The small molecule below binds the protein below.
Small molecule (SMILES): CC(=O)N[C@@H]1[C@@H](O)[C@H](O)[C@@H](CO)O[C@H]1O

Binding-site contacts:
Ligand atom C5 contacts residue ASN86 of chain 1.A at 3.4 Å.
Ligand atom C1 contacts residue ASN86 of chain 1.A at 1.4 Å.
Ligand atom N2 contacts residue ASN86 of chain 1.A at 3.2 Å (h-bond).
Ligand atom C7 contacts residue ASN86 of chain 1.A at 3.4 Å.
Ligand atom C8 contacts residue ASN86 of chain 1.A at 4.3 Å.
Ligand atom C6 contacts residue ASN86 of chain 1.A at 4.4 Å.
Ligand atom O5 contacts residue ASN86 of chain 1.A at 2.0 Å (h-bond).
Ligand atom C3 contacts residue ASN86 of chain 1.A at 3.8 Å.
Ligand atom C4 contacts residue ASN86 of chain 1.A at 4.0 Å.
Ligand atom C2 contacts residue ASN86 of chain 1.A at 2.5 Å.
Ligand atom O7 contacts residue ASN86 of chain 1.A at 3.6 Å.

Sequence of chain 1.A:
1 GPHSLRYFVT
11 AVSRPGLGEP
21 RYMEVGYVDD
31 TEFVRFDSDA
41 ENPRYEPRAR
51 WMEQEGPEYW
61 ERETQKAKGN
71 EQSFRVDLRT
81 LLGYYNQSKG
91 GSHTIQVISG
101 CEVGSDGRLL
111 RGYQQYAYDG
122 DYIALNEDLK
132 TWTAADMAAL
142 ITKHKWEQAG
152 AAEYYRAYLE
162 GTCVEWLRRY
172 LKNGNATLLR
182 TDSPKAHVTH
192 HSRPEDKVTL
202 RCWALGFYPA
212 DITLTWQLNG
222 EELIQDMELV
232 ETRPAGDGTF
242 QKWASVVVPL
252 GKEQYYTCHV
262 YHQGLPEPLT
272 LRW